A protein and the small-molecule ligand that binds it are described below.
Small molecule (SMILES): CC(C)N1CCC(NC(=O)c2c(Cl)cccc2Cl)CC1

Binding-site contacts:
Ligand atom C13 contacts residue VAL48 of chain 1.F at 4.5 Å (hydrophobic).
Ligand atom C12 contacts residue VAL52 of chain 1.F at 4.4 Å (hydrophobic).
Ligand atom CL1 contacts residue VAL48 of chain 1.F at 3.9 Å.
Ligand atom C6 contacts residue TRP21 of chain 1.F at 4.4 Å (hydrophobic).
Ligand atom CL contacts residue THR319 of chain 1.C at 3.9 Å.
Ligand atom CL1 contacts residue THR49 of chain 1.F at 2.9 Å.
Ligand atom C7 contacts residue HIS32 of chain 1.C at 3.5 Å.
Ligand atom C10 contacts residue GLN34 of chain 1.C at 4.5 Å.
Ligand atom C2 contacts residue ILE45 of chain 1.F at 4.2 Å (hydrophobic).
Ligand atom C5 contacts residue TRP21 of chain 1.F at 4.4 Å (hydrophobic).
Ligand atom C contacts residue VAL18 of chain 1.F at 3.7 Å (hydrophobic).
Ligand atom C9 contacts residue THR319 of chain 1.C at 3.9 Å.
Ligand atom C8 contacts residue THR319 of chain 1.C at 4.0 Å.
Ligand atom C13 contacts residue THR49 of chain 1.F at 3.3 Å.
Ligand atom C12 contacts residue THR319 of chain 1.C at 4.3 Å.
Ligand atom C14 contacts residue VAL48 of chain 1.F at 4.2 Å (hydrophobic).
Ligand atom C3 contacts residue TRP21 of chain 1.F at 3.4 Å (hydrophobic).
Ligand atom CL contacts residue ALA33 of chain 1.C at 4.4 Å.
Ligand atom O contacts residue TRP21 of chain 1.F at 3.7 Å.
Ligand atom C3 contacts residue ILE45 of chain 1.F at 4.2 Å (hydrophobic).
Ligand atom C4 contacts residue ILE45 of chain 1.F at 3.5 Å (hydrophobic).
Ligand atom C11 contacts residue GLN34 of chain 1.C at 3.5 Å.
Ligand atom N contacts residue HIS32 of chain 1.C at 4.0 Å.
Ligand atom O contacts residue THR319 of chain 1.C at 3.3 Å (h-bond).
Ligand atom C14 contacts residue THR319 of chain 1.C at 4.2 Å.
Ligand atom C13 contacts residue THR319 of chain 1.C at 4.4 Å.
Ligand atom C4 contacts residue TRP21 of chain 1.F at 3.8 Å (hydrophobic).
Ligand atom O contacts residue HIS32 of chain 1.C at 3.8 Å.
Ligand atom C12 contacts residue GLN34 of chain 1.C at 4.1 Å.
Ligand atom C14 contacts residue THR49 of chain 1.F at 3.6 Å.
Ligand atom C8 contacts residue TRP21 of chain 1.F at 4.3 Å (hydrophobic).
Ligand atom CL1 contacts residue ILE45 of chain 1.F at 3.6 Å.
Ligand atom N contacts residue TRP21 of chain 1.F at 4.1 Å.
Ligand atom C6 contacts residue HIS32 of chain 1.C at 3.7 Å.
Ligand atom C10 contacts residue THR319 of chain 1.C at 3.8 Å.
Ligand atom C contacts residue GLY20 of chain 1.F at 4.2 Å.
Ligand atom C11 contacts residue THR319 of chain 1.C at 4.0 Å.
Ligand atom CL1 contacts residue TRP21 of chain 1.F at 4.5 Å.

Sequence of chain 1.F:
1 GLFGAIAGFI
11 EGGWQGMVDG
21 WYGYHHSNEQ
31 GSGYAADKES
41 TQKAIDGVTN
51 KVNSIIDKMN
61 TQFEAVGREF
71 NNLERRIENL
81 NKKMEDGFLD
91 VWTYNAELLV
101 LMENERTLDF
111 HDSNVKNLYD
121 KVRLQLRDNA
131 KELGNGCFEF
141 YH

Sequence of chain 1.C:
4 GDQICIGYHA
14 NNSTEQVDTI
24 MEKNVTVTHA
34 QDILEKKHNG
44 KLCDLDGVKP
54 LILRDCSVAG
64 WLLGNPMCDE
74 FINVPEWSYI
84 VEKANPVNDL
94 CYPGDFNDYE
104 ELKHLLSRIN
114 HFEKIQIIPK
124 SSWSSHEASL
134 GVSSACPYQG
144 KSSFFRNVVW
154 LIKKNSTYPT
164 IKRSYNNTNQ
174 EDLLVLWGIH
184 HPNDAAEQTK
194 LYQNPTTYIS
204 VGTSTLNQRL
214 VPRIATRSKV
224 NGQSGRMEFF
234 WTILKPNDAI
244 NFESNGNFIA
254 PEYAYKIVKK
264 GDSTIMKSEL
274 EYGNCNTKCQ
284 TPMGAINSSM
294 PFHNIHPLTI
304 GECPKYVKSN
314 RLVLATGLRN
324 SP